Binding-site contacts:
Ligand atom O7 contacts residue ASN19 of chain 21.BA at 4.2 Å.
Ligand atom C1 contacts residue ASN19 of chain 21.BA at 1.6 Å.
Ligand atom C4 contacts residue ASN19 of chain 21.BA at 4.4 Å.
Ligand atom C5 contacts residue ASN19 of chain 21.BA at 3.5 Å.
Ligand atom C8 contacts residue TYR17 of chain 21.BA at 4.4 Å (hydrophobic).
Ligand atom N2 contacts residue ASN19 of chain 21.BA at 3.2 Å (h-bond).
Ligand atom C3 contacts residue ASN19 of chain 21.BA at 4.0 Å.
Ligand atom C2 contacts residue ASN19 of chain 21.BA at 2.9 Å.
Ligand atom C7 contacts residue ASN19 of chain 21.BA at 3.8 Å.
Ligand atom O5 contacts residue ASN19 of chain 21.BA at 2.5 Å (h-bond).

This protein binds this small molecule.
Small molecule (SMILES): CC(=O)N[C@H]1[C@H](O[C@H]2[C@H](O)[C@@H](NC(C)=O)CO[C@@H]2CO)O[C@H](CO)[C@@H](O)[C@@H]1O

Sequence of chain 21.BA:
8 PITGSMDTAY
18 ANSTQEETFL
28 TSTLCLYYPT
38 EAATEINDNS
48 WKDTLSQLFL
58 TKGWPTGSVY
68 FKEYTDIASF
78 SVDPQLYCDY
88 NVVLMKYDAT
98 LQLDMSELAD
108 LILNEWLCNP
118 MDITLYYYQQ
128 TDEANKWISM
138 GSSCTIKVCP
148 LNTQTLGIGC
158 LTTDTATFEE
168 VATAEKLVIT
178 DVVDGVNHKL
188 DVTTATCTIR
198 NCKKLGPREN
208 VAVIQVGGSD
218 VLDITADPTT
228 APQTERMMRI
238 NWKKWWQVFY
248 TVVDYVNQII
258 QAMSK